A small-molecule ligand and the protein it binds are described below.
Small molecule (SMILES): Nc1nc2ncc(CO)nc2c(=O)[nH]1

Sequence of chain 1.B:
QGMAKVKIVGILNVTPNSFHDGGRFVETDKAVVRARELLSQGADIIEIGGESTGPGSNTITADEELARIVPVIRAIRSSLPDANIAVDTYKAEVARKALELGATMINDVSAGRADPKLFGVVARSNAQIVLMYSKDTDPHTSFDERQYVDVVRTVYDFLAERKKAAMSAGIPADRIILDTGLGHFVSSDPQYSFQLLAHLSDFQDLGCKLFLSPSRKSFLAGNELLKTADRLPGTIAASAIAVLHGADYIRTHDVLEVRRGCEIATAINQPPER

Binding-site contacts:
Ligand atom N5 contacts residue ARG251 of chain 1.B at 3.5 Å (salt-bridge).
Ligand atom O4 contacts residue SER213 of chain 1.B at 3.3 Å.
Ligand atom N3 contacts residue SER213 of chain 1.B at 4.0 Å.
Ligand atom N8 contacts residue ARG251 of chain 1.B at 3.6 Å.
Ligand atom N3 contacts residue ASP179 of chain 1.B at 2.6 Å (salt-bridge).
Ligand atom C6 contacts residue SO41 of chain 1.N at 3.5 Å.
Ligand atom N1 contacts residue ASN107 of chain 1.B at 3.0 Å (h-bond).
Ligand atom N2 contacts residue MET132 of chain 1.B at 3.8 Å.
Ligand atom C10 contacts residue ARG251 of chain 1.B at 3.8 Å.
Ligand atom C4 contacts residue LYS217 of chain 1.B at 3.8 Å.
Ligand atom C6 contacts residue ARG251 of chain 1.B at 3.5 Å.
Ligand atom C4 contacts residue SER213 of chain 1.B at 3.5 Å.
Ligand atom N2 contacts residue ASN107 of chain 1.B at 2.9 Å (h-bond).
Ligand atom C2 contacts residue MET132 of chain 1.B at 3.5 Å (hydrophobic).
Ligand atom C4 contacts residue ASP179 of chain 1.B at 3.8 Å.
Ligand atom C9 contacts residue VAL109 of chain 1.B at 3.7 Å (hydrophobic).
Ligand atom N2 contacts residue ASP179 of chain 1.B at 2.7 Å (salt-bridge).
Ligand atom C2 contacts residue PHE211 of chain 1.B at 3.9 Å (hydrophobic).
Ligand atom C7 contacts residue SO41 of chain 1.N at 3.6 Å.
Ligand atom C10 contacts residue LYS217 of chain 1.B at 3.8 Å.
Ligand atom O6A contacts residue SO41 of chain 1.N at 2.7 Å (h-bond).
Ligand atom N5 contacts residue PHE185 of chain 1.B at 3.5 Å.
Ligand atom N3 contacts residue MET132 of chain 1.B at 3.3 Å (h-bond).
Ligand atom C7 contacts residue ARG251 of chain 1.B at 3.4 Å.
Ligand atom C4 contacts residue MET132 of chain 1.B at 3.6 Å (hydrophobic).
Ligand atom C6 contacts residue LYS217 of chain 1.B at 3.8 Å.
Ligand atom C2 contacts residue ASN107 of chain 1.B at 3.7 Å.
Ligand atom C6A contacts residue SO41 of chain 1.N at 3.1 Å.
Ligand atom N1 contacts residue VAL109 of chain 1.B at 3.6 Å.
Ligand atom O4 contacts residue LYS217 of chain 1.B at 3.1 Å (salt-bridge).
Ligand atom N5 contacts residue LYS217 of chain 1.B at 3.0 Å (salt-bridge).
Ligand atom N2 contacts residue PHE211 of chain 1.B at 3.4 Å.
Ligand atom C2 contacts residue ASP179 of chain 1.B at 3.1 Å.
Ligand atom C6 contacts residue PHE185 of chain 1.B at 3.6 Å (hydrophobic).
Ligand atom N8 contacts residue VAL109 of chain 1.B at 3.5 Å.
Ligand atom N2 contacts residue VAL130 of chain 1.B at 3.9 Å.
Ligand atom C6A contacts residue PHE185 of chain 1.B at 3.6 Å (hydrophobic).
Ligand atom C9 contacts residue ARG251 of chain 1.B at 3.9 Å.
Ligand atom C6A contacts residue LYS217 of chain 1.B at 3.8 Å.
Ligand atom N8 contacts residue ASP88 of chain 1.B at 3.4 Å (salt-bridge).